Sequence of chain 1.C:
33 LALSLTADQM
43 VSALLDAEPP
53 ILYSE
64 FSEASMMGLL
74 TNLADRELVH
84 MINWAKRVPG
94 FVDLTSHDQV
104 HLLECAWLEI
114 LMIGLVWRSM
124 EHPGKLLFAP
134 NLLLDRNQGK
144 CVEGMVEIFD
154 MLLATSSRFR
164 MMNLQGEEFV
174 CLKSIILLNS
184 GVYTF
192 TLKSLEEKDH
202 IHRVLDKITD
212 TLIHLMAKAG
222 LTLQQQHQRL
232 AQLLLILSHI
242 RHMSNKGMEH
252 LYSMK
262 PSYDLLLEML

The protein below binds the small molecule below.
Small molecule (SMILES): C[C@@H]1Cc2c([nH]c3ccccc23)[C@@H](c2c(F)cc(NC3CN(CCCF)C3)cc2F)N1CC(F)(F)CO

Binding-site contacts:
Ligand atom C11 contacts residue PHE131 of chain 1.C at 3.9 Å (hydrophobic).
Ligand atom F22 contacts residue GLY248 of chain 1.C at 3.8 Å.
Ligand atom C7 contacts residue LEU118 of chain 1.C at 3.8 Å (hydrophobic).
Ligand atom C8 contacts residue LEU114 of chain 1.C at 3.6 Å (hydrophobic).
Ligand atom C20 contacts residue HIS251 of chain 1.C at 3.2 Å.
Ligand atom C36 contacts residue PRO262 of chain 1.C at 3.6 Å (hydrophobic).
Ligand atom C37 contacts residue PRO262 of chain 1.C at 3.8 Å (hydrophobic).
Ligand atom F40 contacts residue LEU111 of chain 1.C at 3.1 Å.
Ligand atom F39 contacts residue ASP78 of chain 1.C at 3.3 Å.
Ligand atom C28 contacts residue LEU252 of chain 1.C at 3.8 Å (hydrophobic).
Ligand atom C7 contacts residue LEU114 of chain 1.C at 3.5 Å (hydrophobic).
Ligand atom C9 contacts residue ARG121 of chain 1.C at 3.5 Å.
Ligand atom C1 contacts residue PHE131 of chain 1.C at 3.8 Å (hydrophobic).
Ligand atom F23 contacts residue ILE151 of chain 1.C at 3.8 Å.
Ligand atom C37 contacts residue ASP78 of chain 1.C at 3.4 Å.
Ligand atom C9 contacts residue GLU80 of chain 1.C at 3.6 Å.
Ligand atom C33 contacts residue ASP78 of chain 1.C at 3.6 Å.
Ligand atom C20 contacts residue LEU252 of chain 1.C at 3.4 Å (hydrophobic).
Ligand atom F22 contacts residue LEU252 of chain 1.C at 3.2 Å.
Ligand atom O21 contacts residue MET148 of chain 1.C at 3.1 Å (h-bond).
Ligand atom C28 contacts residue THR74 of chain 1.C at 3.5 Å.
Ligand atom F30 contacts residue LEU73 of chain 1.C at 3.3 Å.
Ligand atom N12 contacts residue LEU73 of chain 1.C at 3.5 Å (h-bond).
Ligand atom C10 contacts residue LEU76 of chain 1.C at 3.8 Å (hydrophobic).
Ligand atom O21 contacts residue HIS251 of chain 1.C at 2.6 Å (h-bond).
Ligand atom C8 contacts residue GLU80 of chain 1.C at 3.8 Å.
Ligand atom C1 contacts residue LEU155 of chain 1.C at 3.8 Å (hydrophobic).
Ligand atom C5 contacts residue PHE131 of chain 1.C at 3.8 Å (hydrophobic).
Ligand atom F23 contacts residue MET115 of chain 1.C at 3.5 Å.
Ligand atom F30 contacts residue MET70 of chain 1.C at 3.2 Å.
Ligand atom F23 contacts residue GLY248 of chain 1.C at 3.3 Å.
Ligand atom N34 contacts residue ASP78 of chain 1.C at 3.0 Å (salt-bridge).
Ligand atom C26 contacts residue ALA77 of chain 1.C at 3.7 Å (hydrophobic).
Ligand atom C36 contacts residue ASP78 of chain 1.C at 3.2 Å.
Ligand atom C20 contacts residue GLY248 of chain 1.C at 3.5 Å.
Ligand atom C28 contacts residue MET70 of chain 1.C at 3.8 Å (hydrophobic).
Ligand atom C35 contacts residue PRO262 of chain 1.C at 3.7 Å (hydrophobic).
Ligand atom C8 contacts residue ARG121 of chain 1.C at 3.4 Å.
Ligand atom C38 contacts residue ASP78 of chain 1.C at 3.6 Å.
Ligand atom F22 contacts residue LEU111 of chain 1.C at 3.7 Å.